A small-molecule ligand and the protein it binds are described below.
Small molecule (SMILES): CC(C)C[C@H](NC(=O)[C@H](CC1=c2ccccc2=NC1)NC(=O)[C@H](CC(=O)O)NC(=O)[C@H](CC(=O)O)NC(=O)[C@H](Cc1ccccc1)NC(=O)[C@H](CO)NC(=O)[C@H](CC(N)=O)NC(=O)CN)C(=O)N[C@@H](C)C(=O)N[C@@H](CO)C(=O)N[C@@H](CCCCN)C(=O)NCC(N)=O

Sequence of chain 1.M:
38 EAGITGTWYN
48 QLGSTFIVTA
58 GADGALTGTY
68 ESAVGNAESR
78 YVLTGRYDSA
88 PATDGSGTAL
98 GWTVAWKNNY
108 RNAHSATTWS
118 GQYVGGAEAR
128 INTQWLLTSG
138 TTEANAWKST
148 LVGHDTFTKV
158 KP

Binding-site contacts:
Ligand atom CG contacts residue ALA70 of chain 1.H at 3.6 Å (hydrophobic).
Ligand atom ND2 contacts residue SER69 of chain 1.H at 2.9 Å (h-bond).
Ligand atom OG contacts residue ALA141 of chain 1.M at 3.5 Å (h-bond).
Ligand atom N contacts residue TRP144 of chain 1.M at 3.6 Å (h-bond).
Ligand atom CB contacts residue TRP144 of chain 1.M at 3.7 Å (hydrophobic).
Ligand atom CA contacts residue TRP144 of chain 1.M at 3.8 Å (hydrophobic).
Ligand atom CZ contacts residue TRP103 of chain 1.H at 3.7 Å (hydrophobic).
Ligand atom OG contacts residue ASN142 of chain 1.M at 2.7 Å (h-bond).
Ligand atom CE2 contacts residue TRP103 of chain 1.H at 3.7 Å (hydrophobic).
Ligand atom OD2 contacts residue ALA70 of chain 1.H at 3.8 Å.
Ligand atom CB contacts residue SER69 of chain 1.H at 3.7 Å.
Ligand atom ND2 contacts residue ALA70 of chain 1.H at 3.5 Å.
Ligand atom CB contacts residue TRP144 of chain 1.M at 3.6 Å (hydrophobic).
Ligand atom CG contacts residue SER69 of chain 1.H at 3.7 Å.
Ligand atom OD1 contacts residue SER76 of chain 1.H at 3.4 Å.
Ligand atom CD2 contacts residue GOL1 of chain 1.U at 3.2 Å.
Ligand atom CB contacts residue ALA141 of chain 1.M at 3.3 Å (hydrophobic).
Ligand atom OD2 contacts residue ARG108 of chain 1.H at 3.2 Å (salt-bridge).
Ligand atom OD1 contacts residue ARG108 of chain 1.H at 2.9 Å (salt-bridge).
Ligand atom CD1 contacts residue GOL1 of chain 1.U at 3.6 Å.
Ligand atom CE1 contacts residue GOL1 of chain 1.U at 3.8 Å.
Ligand atom O contacts residue ASN109 of chain 1.H at 2.8 Å (h-bond).
Ligand atom O contacts residue ARG108 of chain 1.H at 3.4 Å.
Ligand atom OG contacts residue TRP144 of chain 1.M at 2.9 Å (h-bond).
Ligand atom CG contacts residue SER69 of chain 1.H at 3.8 Å.
Ligand atom CG contacts residue ARG108 of chain 1.H at 3.6 Å.
Ligand atom CZ contacts residue GOL1 of chain 1.U at 3.4 Å.
Ligand atom CD1 contacts residue TYR78 of chain 1.H at 3.6 Å (hydrophobic).
Ligand atom CE2 contacts residue GOL1 of chain 1.U at 3.5 Å.
Ligand atom CB contacts residue ARG108 of chain 1.H at 3.8 Å.
Ligand atom CB contacts residue ARG108 of chain 1.H at 3.7 Å.
Ligand atom CD1 contacts residue TRP144 of chain 1.M at 3.8 Å (hydrophobic).
Ligand atom CE3 contacts residue TRP144 of chain 1.M at 3.8 Å (hydrophobic).
Ligand atom CG contacts residue TRP144 of chain 1.M at 3.6 Å (hydrophobic).
Ligand atom CB contacts residue ASN142 of chain 1.M at 3.6 Å.
Ligand atom CD2 contacts residue TRP144 of chain 1.M at 3.7 Å (hydrophobic).
Ligand atom CG contacts residue GOL1 of chain 1.U at 3.3 Å.
Ligand atom CD1 contacts residue SER69 of chain 1.H at 3.6 Å.
Ligand atom OD1 contacts residue SER69 of chain 1.H at 3.6 Å.
Ligand atom OD1 contacts residue SER69 of chain 1.H at 2.7 Å (h-bond).

Sequence of chain 1.H:
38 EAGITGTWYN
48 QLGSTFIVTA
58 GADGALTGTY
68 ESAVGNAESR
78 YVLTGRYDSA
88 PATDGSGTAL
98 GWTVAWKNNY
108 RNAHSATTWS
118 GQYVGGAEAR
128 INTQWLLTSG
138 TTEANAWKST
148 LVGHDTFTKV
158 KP